Sequence of chain 2.A:
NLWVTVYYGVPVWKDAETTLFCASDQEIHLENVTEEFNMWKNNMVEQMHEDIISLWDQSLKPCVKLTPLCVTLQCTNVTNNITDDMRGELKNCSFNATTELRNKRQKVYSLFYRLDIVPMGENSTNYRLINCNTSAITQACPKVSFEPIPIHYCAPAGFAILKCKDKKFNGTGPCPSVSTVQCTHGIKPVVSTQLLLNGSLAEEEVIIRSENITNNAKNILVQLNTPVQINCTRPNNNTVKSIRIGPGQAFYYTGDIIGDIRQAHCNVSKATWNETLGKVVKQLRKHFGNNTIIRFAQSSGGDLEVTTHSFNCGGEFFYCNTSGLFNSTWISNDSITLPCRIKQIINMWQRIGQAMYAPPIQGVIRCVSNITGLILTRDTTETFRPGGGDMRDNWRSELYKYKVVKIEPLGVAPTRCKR

This small molecule binds to this protein.
Small molecule (SMILES): CC(=O)N[C@@H]1[C@@H](O)[C@H](O)[C@@H](CO)O[C@H]1O

Binding-site contacts:
Ligand atom O5 contacts residue ASN134 of chain 2.A at 2.5 Å (h-bond).
Ligand atom C2 contacts residue ASN134 of chain 2.A at 2.5 Å.
Ligand atom C7 contacts residue ASN134 of chain 2.A at 3.3 Å.
Ligand atom C1 contacts residue ASN134 of chain 2.A at 1.5 Å.
Ligand atom C3 contacts residue ASN134 of chain 2.A at 3.9 Å.
Ligand atom O7 contacts residue ASN134 of chain 2.A at 3.2 Å (h-bond).
Ligand atom O6 contacts residue GLY145 of chain 2.A at 3.3 Å.
Ligand atom C5 contacts residue ASN134 of chain 2.A at 3.8 Å.
Ligand atom C6 contacts residue GLY145 of chain 2.A at 4.2 Å.
Ligand atom N2 contacts residue ASN134 of chain 2.A at 3.0 Å (h-bond).
Ligand atom C8 contacts residue ASN134 of chain 2.A at 4.5 Å.
Ligand atom C4 contacts residue ASN134 of chain 2.A at 4.4 Å.